A protein and the small-molecule ligand that binds it are described below.
Small molecule (SMILES): CC(=O)N[C@@H]1[C@@H](O)[C@H](O)[C@@H](CO)O[C@H]1O

Sequence of chain 1.C:
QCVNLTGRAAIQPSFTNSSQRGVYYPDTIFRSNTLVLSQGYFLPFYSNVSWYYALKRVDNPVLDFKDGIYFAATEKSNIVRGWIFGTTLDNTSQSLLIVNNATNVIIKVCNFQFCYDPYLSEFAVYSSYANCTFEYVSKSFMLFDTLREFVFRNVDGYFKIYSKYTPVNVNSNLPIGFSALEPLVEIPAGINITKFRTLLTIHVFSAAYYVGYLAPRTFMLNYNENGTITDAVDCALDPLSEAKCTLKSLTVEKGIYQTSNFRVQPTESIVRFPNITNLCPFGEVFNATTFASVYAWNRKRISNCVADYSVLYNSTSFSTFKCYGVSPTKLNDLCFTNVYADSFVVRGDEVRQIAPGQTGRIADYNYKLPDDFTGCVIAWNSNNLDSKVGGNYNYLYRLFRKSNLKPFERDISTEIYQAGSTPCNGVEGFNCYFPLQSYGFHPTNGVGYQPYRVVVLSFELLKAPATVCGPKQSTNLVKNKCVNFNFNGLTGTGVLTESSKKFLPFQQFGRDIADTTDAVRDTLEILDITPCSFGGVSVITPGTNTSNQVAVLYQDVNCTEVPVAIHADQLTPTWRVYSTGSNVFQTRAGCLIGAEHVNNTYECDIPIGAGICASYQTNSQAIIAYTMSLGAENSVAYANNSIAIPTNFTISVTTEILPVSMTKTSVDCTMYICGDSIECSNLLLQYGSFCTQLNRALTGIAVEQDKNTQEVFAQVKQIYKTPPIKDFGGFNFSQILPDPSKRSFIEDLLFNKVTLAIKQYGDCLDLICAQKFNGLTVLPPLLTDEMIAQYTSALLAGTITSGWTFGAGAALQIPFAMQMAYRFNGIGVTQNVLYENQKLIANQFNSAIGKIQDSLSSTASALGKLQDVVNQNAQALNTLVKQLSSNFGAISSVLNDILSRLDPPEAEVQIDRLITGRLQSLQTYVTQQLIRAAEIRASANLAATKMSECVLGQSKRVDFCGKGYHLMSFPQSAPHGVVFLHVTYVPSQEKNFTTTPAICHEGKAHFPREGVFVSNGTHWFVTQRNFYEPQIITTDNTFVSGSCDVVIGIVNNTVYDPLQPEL

Binding-site contacts:
Ligand atom C4 contacts residue ASN62 of chain 1.C at 4.2 Å.
Ligand atom C1 contacts residue ASN62 of chain 1.C at 1.4 Å.
Ligand atom O5 contacts residue PHE29 of chain 1.C at 4.0 Å.
Ligand atom O7 contacts residue ASN62 of chain 1.C at 4.0 Å.
Ligand atom O5 contacts residue ASN62 of chain 1.C at 2.4 Å (h-bond).
Ligand atom C5 contacts residue ASN62 of chain 1.C at 3.7 Å.
Ligand atom C2 contacts residue ASN62 of chain 1.C at 2.5 Å.
Ligand atom C1 contacts residue PHE29 of chain 1.C at 3.8 Å (hydrophobic).
Ligand atom C3 contacts residue ASN62 of chain 1.C at 3.8 Å.
Ligand atom C7 contacts residue ASN62 of chain 1.C at 3.7 Å.
Ligand atom C3 contacts residue PHE29 of chain 1.C at 4.5 Å (hydrophobic).
Ligand atom C5 contacts residue PHE29 of chain 1.C at 3.8 Å (hydrophobic).
Ligand atom N2 contacts residue ASN62 of chain 1.C at 2.9 Å (h-bond).
Ligand atom C6 contacts residue PHE29 of chain 1.C at 4.1 Å (hydrophobic).